Sequence of chain 1.A:
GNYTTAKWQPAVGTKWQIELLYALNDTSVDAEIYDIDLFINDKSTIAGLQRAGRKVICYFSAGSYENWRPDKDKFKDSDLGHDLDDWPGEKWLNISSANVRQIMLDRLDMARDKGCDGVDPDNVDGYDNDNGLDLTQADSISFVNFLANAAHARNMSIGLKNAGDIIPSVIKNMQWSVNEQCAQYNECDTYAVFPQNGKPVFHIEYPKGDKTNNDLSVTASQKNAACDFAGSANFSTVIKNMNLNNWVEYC

The small molecule below binds the protein below.
Small molecule (SMILES): N[C@@H]1[C@@H](O)[C@@H](O)[C@@H](CO)O[C@@H]1O

Binding-site contacts:
Ligand atom O3 contacts residue TYR102 of chain 1.A at 3.8 Å.
Ligand atom O3 contacts residue GLU109 of chain 1.A at 3.3 Å (salt-bridge).
Ligand atom O6 contacts residue ASN286 of chain 1.A at 2.8 Å (h-bond).
Ligand atom O1 contacts residue GLU133 of chain 1.A at 4.4 Å.
Ligand atom C6 contacts residue LEU64 of chain 1.A at 4.5 Å (hydrophobic).
Ligand atom O5 contacts residue TRP130 of chain 1.A at 3.3 Å.
Ligand atom C1 contacts residue TRP130 of chain 1.A at 3.9 Å (hydrophobic).
Ligand atom N2 contacts residue GLU133 of chain 1.A at 3.0 Å (salt-bridge).
Ligand atom C2 contacts residue TRP111 of chain 1.A at 4.2 Å (hydrophobic).
Ligand atom N2 contacts residue GLU109 of chain 1.A at 2.6 Å (salt-bridge).
Ligand atom C1 contacts residue TYR102 of chain 1.A at 4.1 Å (hydrophobic).
Ligand atom O3 contacts residue TRP111 of chain 1.A at 3.7 Å.
Ligand atom C2 contacts residue GLU109 of chain 1.A at 3.6 Å.
Ligand atom C6 contacts residue TRP130 of chain 1.A at 4.2 Å (hydrophobic).
Ligand atom O1 contacts residue ASP165 of chain 1.A at 4.0 Å.
Ligand atom C3 contacts residue GLU109 of chain 1.A at 4.0 Å.
Ligand atom O1 contacts residue TYR102 of chain 1.A at 3.2 Å (h-bond).
Ligand atom C3 contacts residue TYR102 of chain 1.A at 3.7 Å (hydrophobic).
Ligand atom C2 contacts residue GLU133 of chain 1.A at 3.3 Å.
Ligand atom C6 contacts residue ASN286 of chain 1.A at 3.4 Å.
Ligand atom C5 contacts residue LEU63 of chain 1.A at 4.5 Å (hydrophobic).
Ligand atom O6 contacts residue LEU63 of chain 1.A at 3.5 Å.
Ligand atom O3 contacts residue ASP80 of chain 1.A at 4.1 Å.
Ligand atom O1 contacts residue TRP130 of chain 1.A at 4.2 Å.
Ligand atom O6 contacts residue LEU64 of chain 1.A at 3.4 Å (h-bond).
Ligand atom C1 contacts residue GLU133 of chain 1.A at 3.5 Å.
Ligand atom N2 contacts residue TYR102 of chain 1.A at 2.9 Å (h-bond).
Ligand atom O4 contacts residue LEU63 of chain 1.A at 4.1 Å.
Ligand atom C2 contacts residue TYR102 of chain 1.A at 3.8 Å (hydrophobic).
Ligand atom N2 contacts residue TRP111 of chain 1.A at 4.3 Å.
Ligand atom O3 contacts residue ARG112 of chain 1.A at 3.2 Å (salt-bridge).
Ligand atom C4 contacts residue LEU63 of chain 1.A at 4.0 Å (hydrophobic).
Ligand atom C5 contacts residue TRP130 of chain 1.A at 4.2 Å (hydrophobic).
Ligand atom O6 contacts residue LEU287 of chain 1.A at 3.9 Å.